Sequence of chain 1.M:
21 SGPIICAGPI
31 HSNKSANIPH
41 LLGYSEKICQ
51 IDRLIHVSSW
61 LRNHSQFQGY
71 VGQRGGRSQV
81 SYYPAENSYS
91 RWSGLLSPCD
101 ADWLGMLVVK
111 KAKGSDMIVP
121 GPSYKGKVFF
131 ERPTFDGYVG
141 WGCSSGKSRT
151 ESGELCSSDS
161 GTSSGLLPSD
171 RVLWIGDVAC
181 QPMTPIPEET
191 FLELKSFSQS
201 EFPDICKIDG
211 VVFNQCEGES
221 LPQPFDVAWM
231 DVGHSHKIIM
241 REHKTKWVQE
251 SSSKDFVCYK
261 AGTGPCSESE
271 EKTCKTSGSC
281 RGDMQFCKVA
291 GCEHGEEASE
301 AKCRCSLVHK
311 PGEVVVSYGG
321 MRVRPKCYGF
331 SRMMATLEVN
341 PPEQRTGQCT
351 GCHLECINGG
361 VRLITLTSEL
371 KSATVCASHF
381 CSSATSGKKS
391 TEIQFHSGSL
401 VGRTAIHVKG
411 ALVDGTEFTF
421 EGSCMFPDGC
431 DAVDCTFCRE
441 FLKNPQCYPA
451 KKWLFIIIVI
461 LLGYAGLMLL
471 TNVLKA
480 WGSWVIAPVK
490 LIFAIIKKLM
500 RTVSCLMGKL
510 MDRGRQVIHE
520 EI

The protein below binds the small molecule below.
Small molecule (SMILES): CC(=O)N[C@@H]1[C@@H](O)[C@H](O)[C@@H](CO)O[C@H]1O

Binding-site contacts:
Ligand atom N2 contacts residue SER59 of chain 1.M at 3.7 Å.
Ligand atom O7 contacts residue ASN63 of chain 1.M at 4.5 Å.
Ligand atom C2 contacts residue ASN63 of chain 1.M at 2.5 Å.
Ligand atom C5 contacts residue ASN63 of chain 1.M at 3.7 Å.
Ligand atom C7 contacts residue ASN63 of chain 1.M at 3.6 Å.
Ligand atom N2 contacts residue ASN63 of chain 1.M at 2.9 Å (h-bond).
Ligand atom C4 contacts residue ASN63 of chain 1.M at 4.2 Å.
Ligand atom C1 contacts residue ASN63 of chain 1.M at 1.4 Å.
Ligand atom O7 contacts residue TRP60 of chain 1.M at 3.8 Å.
Ligand atom C7 contacts residue HIS64 of chain 1.M at 4.3 Å.
Ligand atom C1 contacts residue SER59 of chain 1.M at 3.9 Å.
Ligand atom C3 contacts residue ASN63 of chain 1.M at 3.8 Å.
Ligand atom O5 contacts residue ASN63 of chain 1.M at 2.4 Å (h-bond).
Ligand atom O7 contacts residue HIS64 of chain 1.M at 3.3 Å.
Ligand atom C3 contacts residue TRP103 of chain 1.M at 4.5 Å (hydrophobic).
Ligand atom C8 contacts residue ASN63 of chain 1.M at 4.0 Å.
Ligand atom C2 contacts residue SER59 of chain 1.M at 4.3 Å.
Ligand atom O4 contacts residue TRP103 of chain 1.M at 3.5 Å.